Sequence of chain 48.C:
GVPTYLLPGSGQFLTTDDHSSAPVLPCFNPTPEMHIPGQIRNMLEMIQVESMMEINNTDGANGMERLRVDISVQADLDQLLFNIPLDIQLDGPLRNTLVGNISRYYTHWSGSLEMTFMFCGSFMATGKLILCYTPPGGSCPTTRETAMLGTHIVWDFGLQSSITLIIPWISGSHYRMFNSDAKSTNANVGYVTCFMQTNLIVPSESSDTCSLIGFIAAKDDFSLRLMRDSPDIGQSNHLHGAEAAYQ

Sequence of chain 48.A:
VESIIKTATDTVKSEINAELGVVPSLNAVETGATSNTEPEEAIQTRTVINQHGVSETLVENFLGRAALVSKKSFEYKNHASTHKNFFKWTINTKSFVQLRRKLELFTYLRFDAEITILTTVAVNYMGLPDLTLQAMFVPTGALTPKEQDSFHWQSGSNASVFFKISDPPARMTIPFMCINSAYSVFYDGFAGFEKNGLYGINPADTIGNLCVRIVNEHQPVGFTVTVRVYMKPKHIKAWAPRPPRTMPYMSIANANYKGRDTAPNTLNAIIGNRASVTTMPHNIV

Binding-site contacts:
Ligand atom C6 contacts residue ASP91 of chain 48.C at 3.8 Å.
Ligand atom C11 contacts residue ILE233 of chain 48.C at 3.8 Å (hydrophobic).
Ligand atom O4 contacts residue ARG95 of chain 48.C at 3.6 Å (salt-bridge).
Ligand atom O4 contacts residue ASN275 of chain 48.A at 3.0 Å (h-bond).
Ligand atom C4 contacts residue ASN275 of chain 48.A at 3.8 Å.
Ligand atom O3 contacts residue ASP91 of chain 48.C at 4.0 Å.
Ligand atom C5 contacts residue ASN275 of chain 48.A at 3.6 Å.
Ligand atom O7 contacts residue PRO274 of chain 48.A at 3.4 Å.
Ligand atom O1B contacts residue ARG104 of chain 48.C at 2.8 Å (salt-bridge).
Ligand atom C4 contacts residue ASP91 of chain 48.C at 3.2 Å.
Ligand atom N5 contacts residue ASP232 of chain 48.C at 4.1 Å.
Ligand atom O10 contacts residue ARG270 of chain 48.A at 3.3 Å.
Ligand atom C11 contacts residue PRO231 of chain 48.C at 3.7 Å (hydrophobic).
Ligand atom O4 contacts residue ASP91 of chain 48.C at 2.7 Å (salt-bridge).
Ligand atom C3 contacts residue ARG104 of chain 48.C at 3.8 Å.
Ligand atom C1 contacts residue ARG104 of chain 48.C at 3.6 Å.
Ligand atom C3 contacts residue ARG95 of chain 48.C at 3.9 Å.
Ligand atom O4 contacts residue ASP232 of chain 48.C at 2.7 Å (salt-bridge).
Ligand atom C10 contacts residue PRO231 of chain 48.C at 3.8 Å (hydrophobic).
Ligand atom O10 contacts residue ASN275 of chain 48.A at 2.9 Å (h-bond).
Ligand atom C10 contacts residue ASN275 of chain 48.A at 3.3 Å.
Ligand atom C5 contacts residue PRO274 of chain 48.A at 4.0 Å (hydrophobic).
Ligand atom C5 contacts residue PRO231 of chain 48.C at 3.7 Å (hydrophobic).
Ligand atom C11 contacts residue GLY234 of chain 48.C at 3.8 Å.
Ligand atom C4 contacts residue ARG104 of chain 48.C at 3.9 Å.
Ligand atom O4 contacts residue PRO231 of chain 48.C at 3.8 Å.
Ligand atom O7 contacts residue ARG270 of chain 48.A at 3.8 Å.
Ligand atom O6 contacts residue ASP91 of chain 48.C at 3.1 Å.
Ligand atom C3 contacts residue ASP232 of chain 48.C at 4.0 Å.
Ligand atom O3 contacts residue GLY282 of chain 48.A at 3.4 Å.
Ligand atom O3 contacts residue PRO274 of chain 48.A at 3.8 Å.
Ligand atom O6 contacts residue PRO274 of chain 48.A at 3.7 Å.
Ligand atom C4 contacts residue ASP232 of chain 48.C at 3.5 Å.
Ligand atom C11 contacts residue ASP232 of chain 48.C at 3.8 Å.
Ligand atom C3 contacts residue PRO274 of chain 48.A at 4.1 Å (hydrophobic).
Ligand atom C3 contacts residue PRO274 of chain 48.A at 3.8 Å (hydrophobic).
Ligand atom N5 contacts residue PRO231 of chain 48.C at 2.9 Å (h-bond).
Ligand atom C4 contacts residue PRO231 of chain 48.C at 3.5 Å (hydrophobic).
Ligand atom C4 contacts residue PRO274 of chain 48.A at 4.0 Å (hydrophobic).
Ligand atom N5 contacts residue ASN275 of chain 48.A at 3.6 Å (h-bond).

A protein and the small-molecule ligand that binds it are described below.
Small molecule (SMILES): CC(=O)N[C@H]1[C@H]([C@H](O)[C@H](O)CO)O[C@@](OC[C@H]2O[C@@H](O[C@H]3[C@H](O)[C@@H](O)[C@H](O)O[C@@H]3CO)[C@H](O)[C@@H](O)[C@H]2O)(C(=O)O)C[C@@H]1O